Sequence of chain 2.B:
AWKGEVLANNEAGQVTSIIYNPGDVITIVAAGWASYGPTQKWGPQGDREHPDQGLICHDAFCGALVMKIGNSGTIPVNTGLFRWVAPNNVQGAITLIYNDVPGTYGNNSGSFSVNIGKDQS

Binding-site contacts:
Ligand atom O7 contacts residue ASP100 of chain 2.B at 2.5 Å (salt-bridge).
Ligand atom C3 contacts residue ASP100 of chain 2.B at 3.7 Å.
Ligand atom C18 contacts residue TCW1 of chain 2.G at 4.2 Å.
Ligand atom O7 contacts residue THR104 of chain 2.B at 3.1 Å (h-bond).
Ligand atom C6 contacts residue TCW1 of chain 2.G at 3.5 Å.
Ligand atom C1 contacts residue ASN107 of chain 2.B at 4.0 Å.
Ligand atom C2 contacts residue TCW1 of chain 2.G at 3.8 Å.
Ligand atom C12 contacts residue HIS50 of chain 2.B at 4.2 Å.
Ligand atom O13 contacts residue TCW1 of chain 2.G at 3.7 Å.
Ligand atom O10 contacts residue ASN107 of chain 2.B at 3.0 Å (h-bond).
Ligand atom C1 contacts residue TYR36 of chain 2.B at 4.0 Å (hydrophobic).
Ligand atom C5 contacts residue TCW1 of chain 2.G at 3.9 Å.
Ligand atom C3 contacts residue TCW1 of chain 2.G at 3.5 Å.
Ligand atom O8 contacts residue TCW1 of chain 2.G at 3.7 Å.
Ligand atom C2 contacts residue TYR36 of chain 2.B at 3.9 Å (hydrophobic).
Ligand atom O8 contacts residue THR104 of chain 2.B at 3.4 Å (h-bond).
Ligand atom C2 contacts residue ASP100 of chain 2.B at 3.4 Å.
Ligand atom C3 contacts residue VAL101 of chain 2.B at 4.0 Å (hydrophobic).
Ligand atom C3 contacts residue HIS50 of chain 2.B at 4.3 Å.
Ligand atom N9 contacts residue TCW1 of chain 2.G at 3.9 Å.
Ligand atom O8 contacts residue CA1 of chain 2.E at 2.4 Å.
Ligand atom O8 contacts residue TYR36 of chain 2.B at 3.3 Å (h-bond).
Ligand atom O7 contacts residue CA1 of chain 2.E at 2.4 Å.
Ligand atom O13 contacts residue HIS50 of chain 2.B at 3.1 Å.
Ligand atom C4 contacts residue TCW1 of chain 2.G at 3.5 Å.
Ligand atom C2 contacts residue CA1 of chain 2.E at 3.3 Å.
Ligand atom O8 contacts residue ASN107 of chain 2.B at 2.8 Å (h-bond).
Ligand atom C1 contacts residue TCW1 of chain 2.G at 3.4 Å.
Ligand atom C12 contacts residue TCW1 of chain 2.G at 3.8 Å.
Ligand atom C19 contacts residue TCW1 of chain 2.G at 3.7 Å.
Ligand atom C6 contacts residue THR104 of chain 2.B at 4.2 Å.
Ligand atom N9 contacts residue ASN107 of chain 2.B at 4.0 Å.
Ligand atom C1 contacts residue THR104 of chain 2.B at 3.6 Å.
Ligand atom O13 contacts residue VAL101 of chain 2.B at 4.0 Å.
Ligand atom C1 contacts residue CA1 of chain 2.E at 3.3 Å.
Ligand atom C12 contacts residue VAL101 of chain 2.B at 4.2 Å (hydrophobic).
Ligand atom O10 contacts residue TCW1 of chain 2.G at 3.5 Å.
Ligand atom O7 contacts residue TYR36 of chain 2.B at 3.1 Å (h-bond).
Ligand atom C2 contacts residue THR104 of chain 2.B at 3.4 Å.
Ligand atom C3 contacts residue THR104 of chain 2.B at 4.0 Å.

The small molecule below binds the protein below.
Small molecule (SMILES): Cc1ccc(C(=O)c2cc(O)c(O)c([N+](=O)[O-])c2)cc1